Sequence of chain 1.A:
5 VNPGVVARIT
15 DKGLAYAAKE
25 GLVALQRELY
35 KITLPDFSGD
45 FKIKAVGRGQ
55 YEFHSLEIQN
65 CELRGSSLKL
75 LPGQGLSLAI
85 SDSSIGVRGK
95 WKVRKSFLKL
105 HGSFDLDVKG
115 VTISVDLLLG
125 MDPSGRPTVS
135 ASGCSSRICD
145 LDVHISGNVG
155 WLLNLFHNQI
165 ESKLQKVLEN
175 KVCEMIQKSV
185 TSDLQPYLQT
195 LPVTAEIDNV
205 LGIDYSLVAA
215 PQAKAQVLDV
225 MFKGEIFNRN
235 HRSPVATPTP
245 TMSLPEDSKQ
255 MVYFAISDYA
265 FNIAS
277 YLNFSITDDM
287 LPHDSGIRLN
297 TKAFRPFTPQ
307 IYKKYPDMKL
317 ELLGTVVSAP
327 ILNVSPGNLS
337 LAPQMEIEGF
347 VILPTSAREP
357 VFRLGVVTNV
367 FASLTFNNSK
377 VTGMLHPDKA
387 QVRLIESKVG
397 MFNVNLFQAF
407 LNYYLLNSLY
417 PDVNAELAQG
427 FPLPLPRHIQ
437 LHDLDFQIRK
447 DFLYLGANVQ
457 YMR

Binding-site contacts:
Ligand atom C5 contacts residue PHE367 of chain 1.A at 3.4 Å (hydrophobic).
Ligand atom C2 contacts residue HIS382 of chain 1.A at 4.4 Å.
Ligand atom C3 contacts residue HIS382 of chain 1.A at 4.2 Å.
Ligand atom O5 contacts residue PHE367 of chain 1.A at 3.2 Å.
Ligand atom N2 contacts residue ASN334 of chain 1.A at 2.7 Å (h-bond).
Ligand atom C7 contacts residue HIS382 of chain 1.A at 4.2 Å.
Ligand atom O1 contacts residue VAL330 of chain 1.A at 3.7 Å.
Ligand atom C2 contacts residue ASN334 of chain 1.A at 3.5 Å.
Ligand atom C8 contacts residue SER369 of chain 1.A at 3.6 Å.
Ligand atom C1 contacts residue PHE367 of chain 1.A at 3.4 Å (hydrophobic).
Ligand atom O7 contacts residue ASN334 of chain 1.A at 3.8 Å.
Ligand atom O7 contacts residue SER369 of chain 1.A at 4.5 Å.
Ligand atom O1 contacts residue ASN334 of chain 1.A at 2.3 Å (h-bond).
Ligand atom C1 contacts residue ASN334 of chain 1.A at 3.2 Å.
Ligand atom C7 contacts residue SER369 of chain 1.A at 3.8 Å.
Ligand atom C8 contacts residue HIS382 of chain 1.A at 3.8 Å.
Ligand atom O5 contacts residue ASN334 of chain 1.A at 4.2 Å.
Ligand atom N2 contacts residue SER369 of chain 1.A at 3.8 Å.
Ligand atom C6 contacts residue PHE367 of chain 1.A at 3.8 Å (hydrophobic).
Ligand atom C7 contacts residue ASN334 of chain 1.A at 3.4 Å.
Ligand atom N2 contacts residue HIS382 of chain 1.A at 3.7 Å.
Ligand atom C8 contacts residue ASN334 of chain 1.A at 4.5 Å.
Ligand atom O1 contacts residue PHE367 of chain 1.A at 4.0 Å.
Ligand atom O3 contacts residue HIS382 of chain 1.A at 4.3 Å.

A small-molecule ligand and the protein it binds are described below.
Small molecule (SMILES): CC(=O)N[C@@H]1[C@@H](O)[C@H](O)[C@@H](CO)O[C@H]1O